A protein and the small-molecule ligand that binds it are described below.
Small molecule (SMILES): CCCCCCCCCCO[C@@H]1O[C@H](CO)[C@@H](O[C@H]2O[C@H](CO)[C@@H](O)[C@H](O)[C@H]2O)[C@H](O)[C@H]1O

Sequence of chain 1.M:
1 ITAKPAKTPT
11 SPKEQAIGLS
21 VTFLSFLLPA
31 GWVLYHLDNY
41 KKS

Sequence of chain 1.L:
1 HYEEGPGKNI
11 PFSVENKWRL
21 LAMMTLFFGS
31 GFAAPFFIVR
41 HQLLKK

Binding-site contacts:
Ligand atom C25 contacts residue LEU92 of chain 1.D at 4.1 Å (hydrophobic).
Ligand atom C43 contacts residue PHE36 of chain 1.L at 4.0 Å (hydrophobic).
Ligand atom O61 contacts residue TYR99 of chain 1.D at 3.9 Å.
Ligand atom C37 contacts residue ALA30 of chain 1.M at 3.8 Å (hydrophobic).
Ligand atom C5 contacts residue TYR35 of chain 1.M at 3.8 Å (hydrophobic).
Ligand atom C43 contacts residue LEU34 of chain 1.M at 4.0 Å (hydrophobic).
Ligand atom O16 contacts residue TRP95 of chain 1.D at 3.9 Å.
Ligand atom O1 contacts residue TYR35 of chain 1.M at 3.2 Å.
Ligand atom O6 contacts residue TYR35 of chain 1.M at 3.1 Å (h-bond).
Ligand atom C18 contacts residue LEU28 of chain 1.M at 3.8 Å (hydrophobic).
Ligand atom O16 contacts residue GLY31 of chain 1.M at 3.7 Å.
Ligand atom O55 contacts residue TRP32 of chain 1.M at 3.1 Å.
Ligand atom C28 contacts residue LEU27 of chain 1.M at 3.7 Å (hydrophobic).
Ligand atom C1 contacts residue LEU28 of chain 1.M at 3.8 Å (hydrophobic).
Ligand atom C1 contacts residue GLY31 of chain 1.M at 3.7 Å.
Ligand atom C37 contacts residue LEU34 of chain 1.M at 4.1 Å (hydrophobic).
Ligand atom C28 contacts residue TRP95 of chain 1.D at 4.0 Å (hydrophobic).
Ligand atom O3 contacts residue TRP32 of chain 1.M at 4.1 Å.
Ligand atom C40 contacts residue PHE36 of chain 1.L at 4.0 Å (hydrophobic).
Ligand atom C43 contacts residue PHE459 of chain 1.A at 3.9 Å (hydrophobic).
Ligand atom C43 contacts residue LEU35 of chain 1.A at 4.1 Å (hydrophobic).
Ligand atom C19 contacts residue LEU27 of chain 1.M at 3.6 Å (hydrophobic).
Ligand atom O16 contacts residue LEU28 of chain 1.M at 3.9 Å.
Ligand atom C40 contacts residue ALA30 of chain 1.M at 3.8 Å (hydrophobic).
Ligand atom O49 contacts residue LEU28 of chain 1.M at 2.9 Å (h-bond).
Ligand atom C57 contacts residue TYR35 of chain 1.M at 4.0 Å (hydrophobic).
Ligand atom C22 contacts residue TRP95 of chain 1.D at 3.5 Å (hydrophobic).
Ligand atom C1 contacts residue TRP32 of chain 1.M at 3.5 Å (hydrophobic).
Ligand atom C28 contacts residue GLY31 of chain 1.M at 3.9 Å.
Ligand atom O3 contacts residue HIS36 of chain 1.M at 3.5 Å.
Ligand atom O61 contacts residue TRP95 of chain 1.D at 3.0 Å (h-bond).
Ligand atom O16 contacts residue LEU27 of chain 1.M at 4.1 Å.
Ligand atom C10 contacts residue TYR35 of chain 1.M at 3.5 Å (hydrophobic).
Ligand atom C31 contacts residue TRP95 of chain 1.D at 3.9 Å (hydrophobic).
Ligand atom C34 contacts residue LEU27 of chain 1.M at 4.0 Å (hydrophobic).
Ligand atom O49 contacts residue TRP32 of chain 1.M at 3.5 Å (h-bond).
Ligand atom C57 contacts residue TRP95 of chain 1.D at 3.6 Å (hydrophobic).
Ligand atom C25 contacts residue TRP95 of chain 1.D at 3.8 Å (hydrophobic).
Ligand atom C34 contacts residue PHE459 of chain 1.A at 4.1 Å (hydrophobic).
Ligand atom O5 contacts residue TRP95 of chain 1.D at 3.3 Å.

Sequence of chain 1.A:
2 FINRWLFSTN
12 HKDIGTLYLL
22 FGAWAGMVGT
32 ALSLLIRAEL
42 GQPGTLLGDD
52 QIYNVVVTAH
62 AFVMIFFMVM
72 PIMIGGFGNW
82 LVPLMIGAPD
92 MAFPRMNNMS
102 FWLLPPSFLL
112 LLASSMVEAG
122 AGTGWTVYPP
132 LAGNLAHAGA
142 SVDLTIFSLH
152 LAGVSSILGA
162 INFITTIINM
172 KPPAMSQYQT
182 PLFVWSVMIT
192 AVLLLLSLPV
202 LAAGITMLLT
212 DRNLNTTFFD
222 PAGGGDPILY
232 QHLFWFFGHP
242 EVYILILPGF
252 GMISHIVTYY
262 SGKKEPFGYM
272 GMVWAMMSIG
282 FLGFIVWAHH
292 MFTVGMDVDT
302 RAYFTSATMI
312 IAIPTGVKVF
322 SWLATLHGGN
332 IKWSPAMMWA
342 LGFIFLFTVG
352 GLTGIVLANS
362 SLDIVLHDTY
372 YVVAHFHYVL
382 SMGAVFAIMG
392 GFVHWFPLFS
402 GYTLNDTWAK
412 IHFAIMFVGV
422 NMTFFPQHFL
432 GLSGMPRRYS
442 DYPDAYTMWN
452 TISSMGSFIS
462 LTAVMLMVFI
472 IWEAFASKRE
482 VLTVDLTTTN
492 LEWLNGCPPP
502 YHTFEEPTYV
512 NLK

Sequence of chain 1.D:
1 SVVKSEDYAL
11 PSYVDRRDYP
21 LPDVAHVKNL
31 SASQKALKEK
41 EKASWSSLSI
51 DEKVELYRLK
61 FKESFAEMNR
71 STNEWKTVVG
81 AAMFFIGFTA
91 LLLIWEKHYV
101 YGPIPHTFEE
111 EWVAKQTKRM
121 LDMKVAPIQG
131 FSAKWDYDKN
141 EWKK